Sequence of chain 1.F:
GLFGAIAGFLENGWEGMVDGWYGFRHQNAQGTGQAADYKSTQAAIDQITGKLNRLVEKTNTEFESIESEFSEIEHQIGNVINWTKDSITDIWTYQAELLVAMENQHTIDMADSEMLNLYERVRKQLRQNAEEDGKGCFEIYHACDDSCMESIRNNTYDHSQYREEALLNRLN

A protein and the small-molecule ligand that binds it are described below.
Small molecule (SMILES): CC(=O)N[C@@H]1[C@@H](O)[C@H](O)[C@@H](CO)O[C@H]1O

Sequence of chain 1.L:
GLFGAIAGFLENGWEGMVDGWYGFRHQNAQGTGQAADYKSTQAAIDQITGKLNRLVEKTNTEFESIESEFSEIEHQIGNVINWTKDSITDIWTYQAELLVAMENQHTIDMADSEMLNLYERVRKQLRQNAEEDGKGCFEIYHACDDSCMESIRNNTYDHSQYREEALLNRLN

Binding-site contacts:
Ligand atom O7 contacts residue ASN79 of chain 1.F at 2.8 Å (h-bond).
Ligand atom N2 contacts residue ASN82 of chain 1.F at 2.9 Å (h-bond).
Ligand atom C8 contacts residue GLU108 of chain 1.K at 3.3 Å.
Ligand atom O5 contacts residue GLU67 of chain 1.F at 4.2 Å.
Ligand atom C5 contacts residue ASN82 of chain 1.F at 3.8 Å.
Ligand atom O7 contacts residue GLU64 of chain 1.L at 3.8 Å.
Ligand atom O5 contacts residue ASN82 of chain 1.F at 2.5 Å (h-bond).
Ligand atom C2 contacts residue ASN82 of chain 1.F at 2.4 Å.
Ligand atom C7 contacts residue HIS75 of chain 1.F at 4.5 Å.
Ligand atom O6 contacts residue ASN82 of chain 1.F at 4.2 Å.
Ligand atom C1 contacts residue ASN82 of chain 1.F at 1.4 Å.
Ligand atom C4 contacts residue ASN82 of chain 1.F at 4.2 Å.
Ligand atom N2 contacts residue ASN79 of chain 1.F at 4.0 Å.
Ligand atom C7 contacts residue ASN79 of chain 1.F at 2.9 Å.
Ligand atom C8 contacts residue HIS75 of chain 1.F at 3.2 Å.
Ligand atom C3 contacts residue ASN82 of chain 1.F at 3.7 Å.
Ligand atom O7 contacts residue GLU108 of chain 1.K at 3.4 Å (salt-bridge).
Ligand atom C7 contacts residue ASN82 of chain 1.F at 3.6 Å.
Ligand atom O7 contacts residue ASN82 of chain 1.F at 3.9 Å.
Ligand atom C7 contacts residue GLU108 of chain 1.K at 3.7 Å.
Ligand atom C8 contacts residue ASN79 of chain 1.F at 2.8 Å.

Sequence of chain 1.K:
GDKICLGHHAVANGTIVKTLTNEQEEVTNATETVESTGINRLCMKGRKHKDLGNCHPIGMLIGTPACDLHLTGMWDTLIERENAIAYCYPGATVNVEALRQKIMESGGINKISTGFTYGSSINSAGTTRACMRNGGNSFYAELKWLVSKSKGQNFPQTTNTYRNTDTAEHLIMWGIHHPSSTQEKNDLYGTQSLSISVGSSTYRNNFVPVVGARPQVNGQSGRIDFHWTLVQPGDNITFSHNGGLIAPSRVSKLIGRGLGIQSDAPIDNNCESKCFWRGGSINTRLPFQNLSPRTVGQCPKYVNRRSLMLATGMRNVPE